Binding-site contacts:
Ligand atom C12 contacts residue 4PH6 of chain 1.D at 3.5 Å.
Ligand atom C9 contacts residue ARG4 of chain 1.D at 4.1 Å.
Ligand atom C7 contacts residue LEU11 of chain 1.D at 3.5 Å (hydrophobic).
Ligand atom C4 contacts residue ARG13 of chain 1.D at 4.0 Å.
Ligand atom C4 contacts residue TYR493 of chain 1.A at 3.8 Å (hydrophobic).
Ligand atom C5 contacts residue CYS2 of chain 1.D at 3.0 Å (hydrophobic).
Ligand atom C10 contacts residue 4PH6 of chain 1.D at 3.4 Å.
Ligand atom O1 contacts residue CYS7 of chain 1.D at 2.8 Å (h-bond).
Ligand atom C11 contacts residue CYS2 of chain 1.D at 1.8 Å (hydrophobic).
Ligand atom C6 contacts residue CYS7 of chain 1.D at 3.2 Å (hydrophobic).
Ligand atom C4 contacts residue 4PH6 of chain 1.D at 4.0 Å.
Ligand atom C7 contacts residue CYS7 of chain 1.D at 2.7 Å (hydrophobic).
Ligand atom N3 contacts residue CYS2 of chain 1.D at 3.6 Å (h-bond).
Ligand atom O3 contacts residue SER5 of chain 1.D at 3.7 Å.
Ligand atom C11 contacts residue ARG4 of chain 1.D at 2.8 Å.
Ligand atom C4 contacts residue CYS16 of chain 1.D at 3.7 Å (hydrophobic).
Ligand atom C12 contacts residue SER9 of chain 1.D at 3.8 Å.
Ligand atom C1 contacts residue TYR493 of chain 1.A at 3.5 Å (hydrophobic).
Ligand atom O2 contacts residue TYR493 of chain 1.A at 3.9 Å.
Ligand atom O1 contacts residue SER9 of chain 1.D at 2.4 Å (h-bond).
Ligand atom O3 contacts residue ARG4 of chain 1.D at 4.0 Å.
Ligand atom C8 contacts residue 4PH6 of chain 1.D at 3.5 Å.
Ligand atom O2 contacts residue CYS16 of chain 1.D at 3.4 Å (h-bond).
Ligand atom C7 contacts residue LEU10 of chain 1.D at 4.1 Å (hydrophobic).
Ligand atom C9 contacts residue CYS2 of chain 1.D at 2.6 Å (hydrophobic).
Ligand atom C6 contacts residue LEU10 of chain 1.D at 4.2 Å (hydrophobic).
Ligand atom C7 contacts residue SER9 of chain 1.D at 2.9 Å.
Ligand atom O3 contacts residue 4PH6 of chain 1.D at 3.0 Å.
Ligand atom O3 contacts residue CYS2 of chain 1.D at 3.6 Å.
Ligand atom C12 contacts residue CYS7 of chain 1.D at 1.8 Å (hydrophobic).
Ligand atom C8 contacts residue CYS16 of chain 1.D at 3.0 Å (hydrophobic).
Ligand atom C11 contacts residue 4PH6 of chain 1.D at 4.1 Å.
Ligand atom C12 contacts residue LEU11 of chain 1.D at 4.2 Å (hydrophobic).
Ligand atom N2 contacts residue SER9 of chain 1.D at 3.5 Å (h-bond).
Ligand atom O2 contacts residue ARG13 of chain 1.D at 3.0 Å (salt-bridge).
Ligand atom C10 contacts residue CYS16 of chain 1.D at 1.8 Å (hydrophobic).
Ligand atom C5 contacts residue 4PH6 of chain 1.D at 3.7 Å.
Ligand atom C6 contacts residue SER9 of chain 1.D at 2.6 Å.
Ligand atom N1 contacts residue TYR493 of chain 1.A at 3.9 Å.
Ligand atom C9 contacts residue 4PH6 of chain 1.D at 3.7 Å.

Sequence of chain 1.A:
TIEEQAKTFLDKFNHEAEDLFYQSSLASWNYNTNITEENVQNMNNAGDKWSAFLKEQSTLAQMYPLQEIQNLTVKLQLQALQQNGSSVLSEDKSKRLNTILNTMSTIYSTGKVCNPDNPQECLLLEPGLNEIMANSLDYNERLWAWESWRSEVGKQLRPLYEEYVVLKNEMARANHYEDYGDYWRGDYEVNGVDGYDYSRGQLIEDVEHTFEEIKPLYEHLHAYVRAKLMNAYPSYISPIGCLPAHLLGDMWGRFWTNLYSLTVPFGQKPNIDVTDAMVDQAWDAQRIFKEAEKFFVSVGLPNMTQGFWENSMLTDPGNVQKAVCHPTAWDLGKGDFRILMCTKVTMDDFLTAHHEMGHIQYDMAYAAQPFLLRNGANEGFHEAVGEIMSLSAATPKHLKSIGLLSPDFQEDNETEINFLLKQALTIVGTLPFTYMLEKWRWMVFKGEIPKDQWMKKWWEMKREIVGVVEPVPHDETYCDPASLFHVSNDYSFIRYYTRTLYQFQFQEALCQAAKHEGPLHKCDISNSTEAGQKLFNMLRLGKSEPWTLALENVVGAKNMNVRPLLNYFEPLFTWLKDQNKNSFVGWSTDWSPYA

Sequence of chain 1.D:
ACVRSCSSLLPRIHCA

The protein below binds the small molecule below.
Small molecule (SMILES): O=C(CCBr)N1CN(C(=O)CCBr)CN(C(=O)CCBr)C1